Sequence of chain 2.A:
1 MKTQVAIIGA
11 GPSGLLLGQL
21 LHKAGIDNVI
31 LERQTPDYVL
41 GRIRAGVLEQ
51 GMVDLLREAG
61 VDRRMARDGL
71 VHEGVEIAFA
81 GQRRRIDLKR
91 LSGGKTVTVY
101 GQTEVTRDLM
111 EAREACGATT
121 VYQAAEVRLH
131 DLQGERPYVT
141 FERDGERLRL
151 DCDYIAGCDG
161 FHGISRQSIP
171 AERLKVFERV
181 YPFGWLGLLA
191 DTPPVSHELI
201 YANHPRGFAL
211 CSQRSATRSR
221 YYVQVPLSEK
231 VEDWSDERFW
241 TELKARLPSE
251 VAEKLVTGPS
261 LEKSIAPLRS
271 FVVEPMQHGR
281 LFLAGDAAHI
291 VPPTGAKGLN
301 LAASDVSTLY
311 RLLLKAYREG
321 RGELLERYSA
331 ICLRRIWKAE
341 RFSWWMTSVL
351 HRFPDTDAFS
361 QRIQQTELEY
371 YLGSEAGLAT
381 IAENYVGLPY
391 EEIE

This protein binds this small molecule.
Small molecule (SMILES): O=C(O)c1ccc(O)cc1O

Binding-site contacts:
Ligand atom O2' contacts residue SER212 of chain 2.A at 2.8 Å (h-bond).
Ligand atom C5 contacts residue TYR201 of chain 2.A at 3.4 Å (hydrophobic).
Ligand atom C1 contacts residue TYR222 of chain 2.A at 4.1 Å (hydrophobic).
Ligand atom C3 contacts residue FAD1 of chain 2.D at 3.9 Å.
Ligand atom C5 contacts residue VAL47 of chain 2.A at 3.9 Å (hydrophobic).
Ligand atom O1' contacts residue ARG44 of chain 2.A at 3.3 Å (salt-bridge).
Ligand atom C3 contacts residue PRO293 of chain 2.A at 3.5 Å (hydrophobic).
Ligand atom C5 contacts residue LEU210 of chain 2.A at 3.8 Å (hydrophobic).
Ligand atom O2 contacts residue ARG44 of chain 2.A at 4.1 Å.
Ligand atom C4 contacts residue TYR201 of chain 2.A at 3.5 Å (hydrophobic).
Ligand atom C5 contacts residue LEU199 of chain 2.A at 3.8 Å (hydrophobic).
Ligand atom O1' contacts residue ARG214 of chain 2.A at 2.9 Å (salt-bridge).
Ligand atom O1' contacts residue GLY46 of chain 2.A at 3.8 Å.
Ligand atom C6 contacts residue VAL47 of chain 2.A at 3.8 Å (hydrophobic).
Ligand atom O4 contacts residue PRO293 of chain 2.A at 3.0 Å (h-bond).
Ligand atom O4 contacts residue THR294 of chain 2.A at 3.4 Å (h-bond).
Ligand atom O2' contacts residue ARG214 of chain 2.A at 2.8 Å (salt-bridge).
Ligand atom C6 contacts residue LEU199 of chain 2.A at 3.9 Å (hydrophobic).
Ligand atom C1' contacts residue TYR222 of chain 2.A at 3.7 Å (hydrophobic).
Ligand atom O1' contacts residue TYR222 of chain 2.A at 2.7 Å (h-bond).
Ligand atom O4 contacts residue ALA296 of chain 2.A at 3.7 Å.
Ligand atom O2' contacts residue GLY46 of chain 2.A at 3.9 Å.
Ligand atom C1 contacts residue SER212 of chain 2.A at 4.0 Å.
Ligand atom C2 contacts residue FAD1 of chain 2.D at 3.9 Å.
Ligand atom O4 contacts residue TYR201 of chain 2.A at 2.8 Å (h-bond).
Ligand atom C1' contacts residue ARG214 of chain 2.A at 3.6 Å.
Ligand atom O1' contacts residue ALA45 of chain 2.A at 4.2 Å.
Ligand atom C1' contacts residue GLY46 of chain 2.A at 3.9 Å.
Ligand atom C3 contacts residue TRP185 of chain 2.A at 3.8 Å (hydrophobic).
Ligand atom C6 contacts residue SER212 of chain 2.A at 3.6 Å.
Ligand atom C2 contacts residue TYR222 of chain 2.A at 4.0 Å (hydrophobic).
Ligand atom O2 contacts residue FAD1 of chain 2.D at 2.8 Å (h-bond).
Ligand atom C6 contacts residue LEU210 of chain 2.A at 4.1 Å (hydrophobic).
Ligand atom C4 contacts residue LEU210 of chain 2.A at 3.7 Å (hydrophobic).
Ligand atom C1' contacts residue SER212 of chain 2.A at 3.7 Å.
Ligand atom C4 contacts residue PRO293 of chain 2.A at 3.7 Å (hydrophobic).
Ligand atom O2 contacts residue TYR222 of chain 2.A at 3.0 Å (h-bond).
Ligand atom C3 contacts residue LEU210 of chain 2.A at 3.9 Å (hydrophobic).
Ligand atom C4 contacts residue ALA296 of chain 2.A at 4.0 Å (hydrophobic).
Ligand atom O4 contacts residue LEU210 of chain 2.A at 4.2 Å.